A small-molecule ligand and the protein it binds are described below.
Small molecule (SMILES): CNc1ncc2cc(-c3ccc(-c4cccc(C)n4)cc3Cl)c(=O)n(CC3OCC(N)CO3)c2n1

Sequence of chain 1.B:
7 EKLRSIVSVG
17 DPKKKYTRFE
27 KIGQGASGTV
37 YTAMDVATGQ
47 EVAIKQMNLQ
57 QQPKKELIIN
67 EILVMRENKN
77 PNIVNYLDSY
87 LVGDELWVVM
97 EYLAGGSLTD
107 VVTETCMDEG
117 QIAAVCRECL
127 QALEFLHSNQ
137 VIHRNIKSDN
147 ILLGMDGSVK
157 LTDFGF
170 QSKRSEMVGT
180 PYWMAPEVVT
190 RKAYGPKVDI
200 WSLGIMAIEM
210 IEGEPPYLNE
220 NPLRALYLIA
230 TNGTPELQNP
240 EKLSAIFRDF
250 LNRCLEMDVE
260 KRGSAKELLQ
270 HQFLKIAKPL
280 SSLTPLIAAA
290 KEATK

Binding-site contacts:
Ligand atom C34 contacts residue THR158 of chain 1.B at 3.5 Å.
Ligand atom C26 contacts residue LEU99 of chain 1.B at 3.6 Å (hydrophobic).
Ligand atom C34 contacts residue ASP145 of chain 1.B at 3.7 Å.
Ligand atom N36 contacts residue ASP145 of chain 1.B at 2.9 Å (salt-bridge).
Ligand atom C8 contacts residue LYS51 of chain 1.B at 3.8 Å.
Ligand atom N21 contacts residue LEU148 of chain 1.B at 3.6 Å.
Ligand atom C24 contacts residue ALA49 of chain 1.B at 3.6 Å (hydrophobic).
Ligand atom N21 contacts residue LEU99 of chain 1.B at 2.9 Å (h-bond).
Ligand atom C18 contacts residue LEU148 of chain 1.B at 3.8 Å (hydrophobic).
Ligand atom C8 contacts residue MET96 of chain 1.B at 3.8 Å (hydrophobic).
Ligand atom C9 contacts residue LYS51 of chain 1.B at 3.6 Å.
Ligand atom N3 contacts residue LYS51 of chain 1.B at 2.9 Å (salt-bridge).
Ligand atom C26 contacts residue TYR98 of chain 1.B at 3.7 Å (hydrophobic).
Ligand atom N21 contacts residue TYR98 of chain 1.B at 3.6 Å.
Ligand atom C20 contacts residue TYR98 of chain 1.B at 3.5 Å (hydrophobic).
Ligand atom C11 contacts residue MET96 of chain 1.B at 3.7 Å (hydrophobic).
Ligand atom C22 contacts residue LEU148 of chain 1.B at 3.6 Å (hydrophobic).
Ligand atom N25 contacts residue LEU99 of chain 1.B at 2.8 Å (h-bond).
Ligand atom C10 contacts residue MET96 of chain 1.B at 3.5 Å (hydrophobic).
Ligand atom N25 contacts residue TYR98 of chain 1.B at 3.2 Å.
Ligand atom C23 contacts residue LEU148 of chain 1.B at 3.7 Å (hydrophobic).
Ligand atom C12 contacts residue THR158 of chain 1.B at 3.4 Å.
Ligand atom N36 contacts residue ASN146 of chain 1.B at 3.1 Å (h-bond).
Ligand atom C1 contacts residue LYS51 of chain 1.B at 3.6 Å.
Ligand atom C22 contacts residue TYR98 of chain 1.B at 3.8 Å (hydrophobic).
Ligand atom C6 contacts residue MET71 of chain 1.B at 3.3 Å (hydrophobic).
Ligand atom C20 contacts residue LEU148 of chain 1.B at 3.7 Å (hydrophobic).
Ligand atom C32 contacts residue ASP145 of chain 1.B at 3.4 Å.
Ligand atom C22 contacts residue LEU99 of chain 1.B at 3.6 Å (hydrophobic).
Ligand atom CL1 contacts residue LYS51 of chain 1.B at 3.8 Å.
Ligand atom CL1 contacts residue VAL36 of chain 1.B at 3.8 Å.
Ligand atom C4 contacts residue LYS51 of chain 1.B at 3.7 Å.
Ligand atom C2 contacts residue LYS51 of chain 1.B at 3.6 Å.
Ligand atom C20 contacts residue LEU99 of chain 1.B at 3.8 Å (hydrophobic).
Ligand atom C5 contacts residue ASP159 of chain 1.B at 3.5 Å.
Ligand atom C1 contacts residue MET53 of chain 1.B at 3.5 Å (hydrophobic).
Ligand atom C22 contacts residue GLU97 of chain 1.B at 3.1 Å.
Ligand atom C9 contacts residue MET96 of chain 1.B at 3.5 Å (hydrophobic).
Ligand atom C23 contacts residue ALA49 of chain 1.B at 3.7 Å (hydrophobic).
Ligand atom C5 contacts residue MET71 of chain 1.B at 3.5 Å (hydrophobic).